Sequence of chain 2.A:
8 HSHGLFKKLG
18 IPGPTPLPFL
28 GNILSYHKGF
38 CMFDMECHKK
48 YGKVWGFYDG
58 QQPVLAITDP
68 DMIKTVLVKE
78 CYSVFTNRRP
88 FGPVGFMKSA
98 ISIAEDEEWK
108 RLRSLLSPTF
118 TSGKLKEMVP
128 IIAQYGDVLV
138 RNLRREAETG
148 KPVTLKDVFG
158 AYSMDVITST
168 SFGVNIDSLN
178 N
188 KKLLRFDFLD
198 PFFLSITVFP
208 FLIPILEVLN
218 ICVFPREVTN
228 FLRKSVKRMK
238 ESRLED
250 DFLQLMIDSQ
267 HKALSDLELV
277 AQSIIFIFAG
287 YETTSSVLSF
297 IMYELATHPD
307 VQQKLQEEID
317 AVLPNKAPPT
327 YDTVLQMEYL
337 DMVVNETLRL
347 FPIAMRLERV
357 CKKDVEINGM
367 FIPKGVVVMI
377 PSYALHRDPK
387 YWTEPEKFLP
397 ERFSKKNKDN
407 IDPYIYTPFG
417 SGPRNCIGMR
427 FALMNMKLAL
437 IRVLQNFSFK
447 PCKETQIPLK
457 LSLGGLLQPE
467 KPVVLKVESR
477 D

Binding-site contacts:
Ligand atom C38 contacts residue ARG85 of chain 2.A at 3.6 Å.
Ligand atom C25 contacts residue THR289 of chain 2.A at 4.0 Å.
Ligand atom C37 contacts residue ARG85 of chain 2.A at 3.7 Å.
Ligand atom C28 contacts residue HEM1 of chain 2.B at 2.9 Å.
Ligand atom C27 contacts residue ALA285 of chain 2.A at 3.5 Å (hydrophobic).
Ligand atom C26 contacts residue THR289 of chain 2.A at 3.8 Å.
Ligand atom C30 contacts residue THR289 of chain 2.A at 4.1 Å.
Ligand atom C15 contacts residue PHE195 of chain 2.A at 3.6 Å (hydrophobic).
Ligand atom N22 contacts residue PHE284 of chain 2.A at 4.2 Å.
Ligand atom C15 contacts residue PHE284 of chain 2.A at 3.9 Å (hydrophobic).
Ligand atom C01 contacts residue LEU462 of chain 2.A at 4.2 Å (hydrophobic).
Ligand atom C16 contacts residue PHE193 of chain 2.A at 4.0 Å (hydrophobic).
Ligand atom C14 contacts residue PHE221 of chain 2.A at 3.6 Å (hydrophobic).
Ligand atom C33 contacts residue ARG85 of chain 2.A at 4.2 Å.
Ligand atom O21 contacts residue ILE281 of chain 2.A at 4.1 Å.
Ligand atom C36 contacts residue HEM1 of chain 2.B at 3.8 Å.
Ligand atom C16 contacts residue PHE195 of chain 2.A at 4.0 Å (hydrophobic).
Ligand atom C17 contacts residue ILE280 of chain 2.A at 4.2 Å (hydrophobic).
Ligand atom C18 contacts residue ILE280 of chain 2.A at 3.0 Å (hydrophobic).
Ligand atom C30 contacts residue HEM1 of chain 2.B at 3.0 Å.
Ligand atom N29 contacts residue HEM1 of chain 2.B at 2.1 Å.
Ligand atom C13 contacts residue PHE221 of chain 2.A at 3.7 Å (hydrophobic).
Ligand atom C19 contacts residue ILE281 of chain 2.A at 4.1 Å (hydrophobic).
Ligand atom C28 contacts residue ALA285 of chain 2.A at 3.6 Å (hydrophobic).
Ligand atom C15 contacts residue PHE221 of chain 2.A at 3.7 Å (hydrophobic).
Ligand atom C18 contacts residue PHE284 of chain 2.A at 3.5 Å (hydrophobic).
Ligand atom C10 contacts residue PHE88 of chain 2.A at 4.0 Å (hydrophobic).
Ligand atom O21 contacts residue SER99 of chain 2.A at 2.5 Å (h-bond).
Ligand atom C27 contacts residue HEM1 of chain 2.B at 4.2 Å.
Ligand atom C20 contacts residue SER99 of chain 2.A at 3.7 Å.
Ligand atom C24 contacts residue PHE284 of chain 2.A at 3.5 Å (hydrophobic).
Ligand atom C25 contacts residue PHE284 of chain 2.A at 3.4 Å (hydrophobic).
Ligand atom C23 contacts residue PHE284 of chain 2.A at 3.2 Å (hydrophobic).
Ligand atom S11 contacts residue PHE88 of chain 2.A at 3.5 Å.
Ligand atom C31 contacts residue THR289 of chain 2.A at 3.5 Å.
Ligand atom C19 contacts residue ILE280 of chain 2.A at 3.4 Å (hydrophobic).
Ligand atom C16 contacts residue PHE284 of chain 2.A at 3.6 Å (hydrophobic).
Ligand atom C31 contacts residue ILE349 of chain 2.A at 4.1 Å (hydrophobic).
Ligand atom C17 contacts residue PHE284 of chain 2.A at 3.4 Å (hydrophobic).
Ligand atom C19 contacts residue PHE284 of chain 2.A at 3.9 Å (hydrophobic).

A protein and the small-molecule ligand that binds it are described below.
Small molecule (SMILES): CC(C)(C)OC(=O)N[C@H](CS[C@H](Cc1ccccc1)C(=O)NCCCc1ccncc1)Cc1ccccc1